Binding-site contacts:
Ligand atom C05 contacts residue VAL206 of chain 1.H at 3.5 Å (hydrophobic).
Ligand atom C12 contacts residue SER202 of chain 1.H at 3.5 Å.
Ligand atom O29 contacts residue NDP1 of chain 1.W at 3.1 Å.
Ligand atom O39 contacts residue NDP1 of chain 1.W at 2.7 Å.
Ligand atom O21 contacts residue PHE101 of chain 1.H at 3.5 Å.
Ligand atom C11 contacts residue SER202 of chain 1.H at 3.3 Å.
Ligand atom C27 contacts residue ALA100 of chain 1.H at 3.7 Å (hydrophobic).
Ligand atom O14 contacts residue ALA102 of chain 1.H at 2.9 Å (h-bond).
Ligand atom C37 contacts residue NDP1 of chain 1.W at 3.1 Å.
Ligand atom O38 contacts residue TYR162 of chain 1.H at 2.7 Å (h-bond).
Ligand atom N28 contacts residue ALA100 of chain 1.H at 2.8 Å (h-bond).
Ligand atom C15 contacts residue SER202 of chain 1.H at 3.7 Å.
Ligand atom C35 contacts residue ALA203 of chain 1.H at 3.5 Å (hydrophobic).
Ligand atom C36 contacts residue TYR162 of chain 1.H at 3.6 Å (hydrophobic).
Ligand atom C33 contacts residue NDP1 of chain 1.W at 3.6 Å.
Ligand atom N28 contacts residue NDP1 of chain 1.W at 3.5 Å.
Ligand atom C01 contacts residue TYR162 of chain 1.H at 3.9 Å (hydrophobic).
Ligand atom C30 contacts residue TYR162 of chain 1.H at 3.2 Å (hydrophobic).
Ligand atom C13 contacts residue SER202 of chain 1.H at 3.7 Å.
Ligand atom N28 contacts residue SER202 of chain 1.H at 2.8 Å (h-bond).
Ligand atom O26 contacts residue SER202 of chain 1.H at 3.4 Å (h-bond).
Ligand atom O14 contacts residue PHE101 of chain 1.H at 3.4 Å.
Ligand atom C35 contacts residue NDP1 of chain 1.W at 3.3 Å.
Ligand atom C27 contacts residue SER202 of chain 1.H at 3.6 Å.
Ligand atom C16 contacts residue ALA102 of chain 1.H at 3.6 Å (hydrophobic).
Ligand atom C34 contacts residue NDP1 of chain 1.W at 3.4 Å.
Ligand atom O17 contacts residue MET104 of chain 1.H at 3.6 Å.
Ligand atom C32 contacts residue PHE209 of chain 1.H at 3.8 Å (hydrophobic).
Ligand atom O17 contacts residue ALA102 of chain 1.H at 2.7 Å (h-bond).
Ligand atom C06 contacts residue VAL206 of chain 1.H at 3.5 Å (hydrophobic).
Ligand atom C16 contacts residue PHE101 of chain 1.H at 3.6 Å (hydrophobic).
Ligand atom C25 contacts residue NDP1 of chain 1.W at 3.5 Å.
Ligand atom C36 contacts residue NDP1 of chain 1.W at 3.4 Å.
Ligand atom C01 contacts residue GLN160 of chain 1.H at 3.6 Å.
Ligand atom C04 contacts residue VAL206 of chain 1.H at 3.9 Å (hydrophobic).
Ligand atom C13 contacts residue ALA102 of chain 1.H at 3.7 Å (hydrophobic).
Ligand atom C02 contacts residue TYR162 of chain 1.H at 3.8 Å (hydrophobic).
Ligand atom O38 contacts residue NDP1 of chain 1.W at 2.4 Å (h-bond).
Ligand atom C05 contacts residue ASN161 of chain 1.H at 3.8 Å.
Ligand atom C37 contacts residue TYR162 of chain 1.H at 3.6 Å (hydrophobic).

The small molecule below binds the protein below.
Small molecule (SMILES): C=C(CC/C=C\C=C\C[C@H](C)CC(=O)C[C@@H](O)CNC(=O)[C@H](C)[C@@H](C)OC(N)=O)C[C@@H](C)C/C(C)=C/C(=O)O

Sequence of chain 1.H:
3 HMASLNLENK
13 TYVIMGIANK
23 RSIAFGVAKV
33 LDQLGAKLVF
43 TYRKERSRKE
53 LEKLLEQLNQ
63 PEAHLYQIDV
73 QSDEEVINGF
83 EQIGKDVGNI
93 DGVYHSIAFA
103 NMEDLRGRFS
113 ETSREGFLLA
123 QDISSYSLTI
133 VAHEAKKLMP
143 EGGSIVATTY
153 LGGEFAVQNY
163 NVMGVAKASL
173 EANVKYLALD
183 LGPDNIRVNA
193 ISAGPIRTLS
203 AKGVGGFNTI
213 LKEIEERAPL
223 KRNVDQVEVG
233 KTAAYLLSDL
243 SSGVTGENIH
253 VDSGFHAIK